Sequence of chain 1.A:
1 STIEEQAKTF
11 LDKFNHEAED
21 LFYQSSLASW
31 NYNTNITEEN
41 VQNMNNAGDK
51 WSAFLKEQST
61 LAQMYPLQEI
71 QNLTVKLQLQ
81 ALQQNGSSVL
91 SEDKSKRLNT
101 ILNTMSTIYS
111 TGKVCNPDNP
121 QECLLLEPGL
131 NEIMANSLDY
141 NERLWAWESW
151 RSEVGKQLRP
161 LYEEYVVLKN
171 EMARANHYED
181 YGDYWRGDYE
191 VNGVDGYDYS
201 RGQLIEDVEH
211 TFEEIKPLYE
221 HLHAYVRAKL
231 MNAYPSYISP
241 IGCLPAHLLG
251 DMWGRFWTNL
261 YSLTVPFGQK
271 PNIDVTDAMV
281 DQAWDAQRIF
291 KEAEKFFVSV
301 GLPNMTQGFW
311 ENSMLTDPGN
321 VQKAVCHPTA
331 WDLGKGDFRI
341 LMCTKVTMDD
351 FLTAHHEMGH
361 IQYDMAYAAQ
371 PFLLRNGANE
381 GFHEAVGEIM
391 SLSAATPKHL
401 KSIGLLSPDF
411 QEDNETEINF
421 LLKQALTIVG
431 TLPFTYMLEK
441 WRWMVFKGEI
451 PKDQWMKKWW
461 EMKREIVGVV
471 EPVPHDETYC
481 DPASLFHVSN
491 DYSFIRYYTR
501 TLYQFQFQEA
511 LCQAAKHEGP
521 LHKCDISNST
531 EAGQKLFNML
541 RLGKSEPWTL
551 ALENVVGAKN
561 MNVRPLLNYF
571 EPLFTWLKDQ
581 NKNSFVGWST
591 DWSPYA

The protein below binds the small molecule below.
Small molecule (SMILES): CC(=O)N[C@@H]1[C@@H](O)[C@H](O)[C@@H](CO)O[C@H]1O

Binding-site contacts:
Ligand atom C7 contacts residue ASN304 of chain 1.A at 4.0 Å.
Ligand atom C2 contacts residue ASN304 of chain 1.A at 2.5 Å.
Ligand atom O5 contacts residue VAL298 of chain 1.A at 4.1 Å.
Ligand atom C4 contacts residue ASN304 of chain 1.A at 4.2 Å.
Ligand atom C1 contacts residue ASN304 of chain 1.A at 1.4 Å.
Ligand atom O5 contacts residue ASN304 of chain 1.A at 2.4 Å (h-bond).
Ligand atom C5 contacts residue ASN304 of chain 1.A at 3.7 Å.
Ligand atom C6 contacts residue VAL298 of chain 1.A at 4.2 Å (hydrophobic).
Ligand atom N2 contacts residue ASN304 of chain 1.A at 2.9 Å (h-bond).
Ligand atom C3 contacts residue ASN304 of chain 1.A at 3.8 Å.